Sequence of chain 1.A:
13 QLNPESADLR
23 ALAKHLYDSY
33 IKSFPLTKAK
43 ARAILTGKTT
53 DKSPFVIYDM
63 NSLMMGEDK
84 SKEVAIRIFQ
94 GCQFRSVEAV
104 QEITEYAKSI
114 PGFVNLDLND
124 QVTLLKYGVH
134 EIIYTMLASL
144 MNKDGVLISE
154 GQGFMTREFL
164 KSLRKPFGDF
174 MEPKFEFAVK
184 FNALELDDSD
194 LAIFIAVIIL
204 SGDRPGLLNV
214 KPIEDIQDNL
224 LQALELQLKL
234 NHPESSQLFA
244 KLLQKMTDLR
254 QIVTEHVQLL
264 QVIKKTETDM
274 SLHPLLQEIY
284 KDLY

A small-molecule ligand and the protein it binds are described below.
Small molecule (SMILES): COc1cc(CCc2ccccc2)c(C(=O)O)c(O)c1C/C=C(\C)CCC=C(C)C

Binding-site contacts:
Ligand atom CAC contacts residue MET139 of chain 1.A at 3.9 Å (hydrophobic).
Ligand atom OAU contacts residue MET174 of chain 1.A at 3.8 Å.
Ligand atom CAN contacts residue ILE151 of chain 1.A at 3.9 Å (hydrophobic).
Ligand atom CAK contacts residue ARG90 of chain 1.A at 3.8 Å.
Ligand atom OAG contacts residue ILE151 of chain 1.A at 3.9 Å.
Ligand atom CAW contacts residue CYS95 of chain 1.A at 3.9 Å (hydrophobic).
Ligand atom CAD contacts residue CYS95 of chain 1.A at 3.5 Å (hydrophobic).
Ligand atom CAB contacts residue ARG98 of chain 1.A at 3.2 Å.
Ligand atom CAT contacts residue CYS95 of chain 1.A at 3.9 Å (hydrophobic).
Ligand atom CAC contacts residue ILE136 of chain 1.A at 2.9 Å (hydrophobic).
Ligand atom OAF contacts residue SER152 of chain 1.A at 2.9 Å (h-bond).
Ligand atom CAJ contacts residue LEU65 of chain 1.A at 3.9 Å (hydrophobic).
Ligand atom CAH contacts residue ARG98 of chain 1.A at 3.8 Å.
Ligand atom CAX contacts residue SER152 of chain 1.A at 3.8 Å.
Ligand atom CAW contacts residue LEU140 of chain 1.A at 3.9 Å (hydrophobic).
Ligand atom CAX contacts residue ILE151 of chain 1.A at 3.8 Å (hydrophobic).
Ligand atom CAB contacts residue LEU143 of chain 1.A at 3.9 Å (hydrophobic).
Ligand atom CBB contacts residue CYS95 of chain 1.A at 3.7 Å (hydrophobic).
Ligand atom CBD contacts residue ILE151 of chain 1.A at 3.7 Å (hydrophobic).
Ligand atom CAM contacts residue ILE91 of chain 1.A at 3.4 Å (hydrophobic).
Ligand atom OAU contacts residue CYS95 of chain 1.A at 3.6 Å.
Ligand atom CAO contacts residue ILE91 of chain 1.A at 3.9 Å (hydrophobic).
Ligand atom CAO contacts residue CYS95 of chain 1.A at 3.7 Å (hydrophobic).
Ligand atom CAJ contacts residue GLU69 of chain 1.A at 3.4 Å.
Ligand atom CAA contacts residue LEU163 of chain 1.A at 3.6 Å (hydrophobic).
Ligand atom CAT contacts residue ILE91 of chain 1.A at 3.7 Å (hydrophobic).
Ligand atom CAI contacts residue LEU140 of chain 1.A at 3.8 Å (hydrophobic).
Ligand atom CAM contacts residue ARG90 of chain 1.A at 3.8 Å.
Ligand atom OAG contacts residue ARG98 of chain 1.A at 3.6 Å.
Ligand atom CAR contacts residue ARG98 of chain 1.A at 3.5 Å.
Ligand atom CAL contacts residue GLU69 of chain 1.A at 3.7 Å.
Ligand atom CAS contacts residue MET158 of chain 1.A at 3.6 Å (hydrophobic).
Ligand atom CAT contacts residue GLY94 of chain 1.A at 3.8 Å.
Ligand atom CBC contacts residue ILE151 of chain 1.A at 3.9 Å (hydrophobic).
Ligand atom CAS contacts residue ILE151 of chain 1.A at 3.8 Å (hydrophobic).
Ligand atom CAK contacts residue ILE91 of chain 1.A at 3.9 Å (hydrophobic).
Ligand atom OAF contacts residue ILE151 of chain 1.A at 3.7 Å.
Ligand atom CAZ contacts residue ILE151 of chain 1.A at 3.6 Å (hydrophobic).
Ligand atom CBA contacts residue CYS95 of chain 1.A at 3.8 Å (hydrophobic).
Ligand atom CAC contacts residue LEU140 of chain 1.A at 3.5 Å (hydrophobic).